This protein binds this small molecule.
Small molecule (SMILES): CC(=O)N[C@H]1[C@H](O[C@H]2[C@H](O)[C@@H](NC(C)=O)CO[C@@H]2CO)O[C@H](CO)[C@@H](O)[C@@H]1O

Binding-site contacts:
Ligand atom O7 contacts residue ASN51 of chain 1.A at 3.2 Å.
Ligand atom O4 contacts residue LYS85 of chain 1.A at 4.5 Å.
Ligand atom C5 contacts residue CYS84 of chain 1.A at 3.7 Å (hydrophobic).
Ligand atom O5 contacts residue CYS84 of chain 1.A at 4.1 Å.
Ligand atom C8 contacts residue TYR86 of chain 1.A at 3.3 Å (hydrophobic).
Ligand atom O3 contacts residue TYR86 of chain 1.A at 4.2 Å.
Ligand atom C1 contacts residue ASN51 of chain 1.A at 1.4 Å.
Ligand atom O5 contacts residue ASN51 of chain 1.A at 2.4 Å (h-bond).
Ligand atom C2 contacts residue ASN51 of chain 1.A at 2.3 Å.
Ligand atom O4 contacts residue TYR86 of chain 1.A at 3.8 Å.
Ligand atom C4 contacts residue TYR86 of chain 1.A at 4.3 Å (hydrophobic).
Ligand atom C5 contacts residue LYS85 of chain 1.A at 4.4 Å.
Ligand atom C3 contacts residue TYR86 of chain 1.A at 4.0 Å (hydrophobic).
Ligand atom C8 contacts residue LYS85 of chain 1.A at 3.4 Å.
Ligand atom N2 contacts residue ASN51 of chain 1.A at 2.7 Å (h-bond).
Ligand atom C7 contacts residue ASN51 of chain 1.A at 2.9 Å.
Ligand atom C8 contacts residue ASN51 of chain 1.A at 3.5 Å.
Ligand atom C6 contacts residue CYS84 of chain 1.A at 3.6 Å (hydrophobic).
Ligand atom C4 contacts residue ASN51 of chain 1.A at 4.2 Å.
Ligand atom C5 contacts residue TYR86 of chain 1.A at 4.4 Å (hydrophobic).
Ligand atom C3 contacts residue ASN51 of chain 1.A at 3.7 Å.
Ligand atom C5 contacts residue ASN51 of chain 1.A at 3.7 Å.
Ligand atom N2 contacts residue TYR86 of chain 1.A at 4.4 Å.
Ligand atom O6 contacts residue CYS84 of chain 1.A at 4.2 Å.

Sequence of chain 1.A:
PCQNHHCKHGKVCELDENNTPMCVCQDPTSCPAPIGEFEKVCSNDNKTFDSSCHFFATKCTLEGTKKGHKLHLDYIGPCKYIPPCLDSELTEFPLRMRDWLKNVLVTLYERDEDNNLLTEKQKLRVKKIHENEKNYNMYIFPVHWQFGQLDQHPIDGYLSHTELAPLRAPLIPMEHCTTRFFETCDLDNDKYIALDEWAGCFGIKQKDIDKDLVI